Binding-site contacts:
Ligand atom O contacts residue NDP1 of chain 1.O at 3.4 Å (h-bond).
Ligand atom C16 contacts residue TYR183 of chain 1.D at 4.0 Å (hydrophobic).
Ligand atom C14 contacts residue VAL180 of chain 1.D at 4.0 Å (hydrophobic).
Ligand atom C15 contacts residue GLN181 of chain 1.D at 3.4 Å.
Ligand atom C17 contacts residue TYR183 of chain 1.D at 3.4 Å (hydrophobic).
Ligand atom C3 contacts residue LEU128 of chain 1.D at 3.7 Å (hydrophobic).
Ligand atom C12 contacts residue PRO218 of chain 1.D at 4.0 Å (hydrophobic).
Ligand atom C9 contacts residue NDP1 of chain 1.O at 3.3 Å.
Ligand atom N1 contacts residue NDP1 of chain 1.O at 3.8 Å.
Ligand atom C7 contacts residue SER223 of chain 1.D at 3.5 Å.
Ligand atom C16 contacts residue VAL227 of chain 1.D at 3.7 Å (hydrophobic).
Ligand atom C12 contacts residue TYR173 of chain 1.D at 3.6 Å (hydrophobic).
Ligand atom C3 contacts residue ALA123 of chain 1.D at 4.0 Å (hydrophobic).
Ligand atom N contacts residue ALA123 of chain 1.D at 3.3 Å (h-bond).
Ligand atom C11 contacts residue TYR183 of chain 1.D at 4.0 Å (hydrophobic).
Ligand atom C8 contacts residue SER223 of chain 1.D at 3.9 Å.
Ligand atom C1 contacts residue SER223 of chain 1.D at 3.6 Å.
Ligand atom C10 contacts residue NDP1 of chain 1.O at 3.4 Å.
Ligand atom O1 contacts residue NDP1 of chain 1.O at 2.8 Å (h-bond).
Ligand atom O contacts residue PHE230 of chain 1.D at 3.7 Å.
Ligand atom C12 contacts residue PHE230 of chain 1.D at 4.0 Å (hydrophobic).
Ligand atom C18 contacts residue TYR183 of chain 1.D at 3.4 Å (hydrophobic).
Ligand atom C contacts residue ALA121 of chain 1.D at 3.4 Å (hydrophobic).
Ligand atom C8 contacts residue NDP1 of chain 1.O at 3.6 Å.
Ligand atom O1 contacts residue TYR183 of chain 1.D at 2.7 Å (h-bond).
Ligand atom S contacts residue VAL227 of chain 1.D at 3.8 Å.
Ligand atom C14 contacts residue ILE233 of chain 1.D at 3.8 Å (hydrophobic).
Ligand atom C17 contacts residue NDP1 of chain 1.O at 3.5 Å.
Ligand atom C contacts residue SER223 of chain 1.D at 3.7 Å.
Ligand atom N contacts residue PHE122 of chain 1.D at 3.4 Å.
Ligand atom C7 contacts residue NDP1 of chain 1.O at 3.7 Å.
Ligand atom C1 contacts residue MET186 of chain 1.D at 3.7 Å (hydrophobic).
Ligand atom C6 contacts residue MET186 of chain 1.D at 3.9 Å (hydrophobic).
Ligand atom C11 contacts residue TYR173 of chain 1.D at 3.5 Å (hydrophobic).
Ligand atom S contacts residue PHE230 of chain 1.D at 3.9 Å.
Ligand atom C6 contacts residue SER223 of chain 1.D at 3.7 Å.
Ligand atom C4 contacts residue LEU128 of chain 1.D at 3.8 Å (hydrophobic).
Ligand atom C2 contacts residue ALA123 of chain 1.D at 3.9 Å (hydrophobic).
Ligand atom C18 contacts residue NDP1 of chain 1.O at 3.7 Å.
Ligand atom C2 contacts residue MET186 of chain 1.D at 3.9 Å (hydrophobic).

The small molecule below binds the protein below.
Small molecule (SMILES): Cc1c(N)cccc1Cn1ccc(OCCc2cccs2)cc1=O

Sequence of chain 1.D:
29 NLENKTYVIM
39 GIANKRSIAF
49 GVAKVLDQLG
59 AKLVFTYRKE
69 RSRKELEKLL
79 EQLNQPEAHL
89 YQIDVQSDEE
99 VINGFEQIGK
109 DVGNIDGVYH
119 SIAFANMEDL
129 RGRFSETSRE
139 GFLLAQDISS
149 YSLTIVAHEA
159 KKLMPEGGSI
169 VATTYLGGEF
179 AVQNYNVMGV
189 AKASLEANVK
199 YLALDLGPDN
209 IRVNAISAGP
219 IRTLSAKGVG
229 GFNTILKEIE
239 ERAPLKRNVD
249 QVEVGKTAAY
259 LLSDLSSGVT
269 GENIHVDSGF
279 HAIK